Sequence of chain 1.A:
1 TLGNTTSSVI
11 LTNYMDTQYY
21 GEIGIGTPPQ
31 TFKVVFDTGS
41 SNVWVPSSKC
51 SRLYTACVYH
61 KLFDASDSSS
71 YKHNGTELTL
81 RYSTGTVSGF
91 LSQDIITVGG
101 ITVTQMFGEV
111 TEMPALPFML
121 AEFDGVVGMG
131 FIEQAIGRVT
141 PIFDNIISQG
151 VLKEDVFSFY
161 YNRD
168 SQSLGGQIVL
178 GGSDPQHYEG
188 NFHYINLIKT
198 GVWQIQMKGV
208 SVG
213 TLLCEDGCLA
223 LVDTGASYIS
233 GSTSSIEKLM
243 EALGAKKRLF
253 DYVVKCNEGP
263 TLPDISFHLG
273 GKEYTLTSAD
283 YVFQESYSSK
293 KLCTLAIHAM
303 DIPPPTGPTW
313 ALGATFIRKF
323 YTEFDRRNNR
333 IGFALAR

A protein and the small-molecule ligand that binds it are described below.
Small molecule (SMILES): CC(=O)N[C@@H]1[C@@H](O)[C@H](O)[C@@H](CO)O[C@H]1O

Binding-site contacts:
Ligand atom O5 contacts residue MET106 of chain 1.A at 4.1 Å.
Ligand atom O5 contacts residue ASN74 of chain 1.A at 2.4 Å (h-bond).
Ligand atom C8 contacts residue ASN74 of chain 1.A at 3.1 Å.
Ligand atom C1 contacts residue THR76 of chain 1.A at 4.0 Å.
Ligand atom C7 contacts residue ASN74 of chain 1.A at 3.3 Å.
Ligand atom N2 contacts residue ASN74 of chain 1.A at 2.9 Å (h-bond).
Ligand atom C4 contacts residue ASN74 of chain 1.A at 4.2 Å.
Ligand atom C2 contacts residue ASN74 of chain 1.A at 2.4 Å.
Ligand atom C5 contacts residue ASN74 of chain 1.A at 3.7 Å.
Ligand atom O7 contacts residue ASN74 of chain 1.A at 3.3 Å (h-bond).
Ligand atom C8 contacts residue HIS73 of chain 1.A at 4.4 Å.
Ligand atom C3 contacts residue ASN74 of chain 1.A at 3.8 Å.
Ligand atom C1 contacts residue ASN74 of chain 1.A at 1.4 Å.
Ligand atom O7 contacts residue HIS73 of chain 1.A at 3.9 Å.